Sequence of chain 3.A:
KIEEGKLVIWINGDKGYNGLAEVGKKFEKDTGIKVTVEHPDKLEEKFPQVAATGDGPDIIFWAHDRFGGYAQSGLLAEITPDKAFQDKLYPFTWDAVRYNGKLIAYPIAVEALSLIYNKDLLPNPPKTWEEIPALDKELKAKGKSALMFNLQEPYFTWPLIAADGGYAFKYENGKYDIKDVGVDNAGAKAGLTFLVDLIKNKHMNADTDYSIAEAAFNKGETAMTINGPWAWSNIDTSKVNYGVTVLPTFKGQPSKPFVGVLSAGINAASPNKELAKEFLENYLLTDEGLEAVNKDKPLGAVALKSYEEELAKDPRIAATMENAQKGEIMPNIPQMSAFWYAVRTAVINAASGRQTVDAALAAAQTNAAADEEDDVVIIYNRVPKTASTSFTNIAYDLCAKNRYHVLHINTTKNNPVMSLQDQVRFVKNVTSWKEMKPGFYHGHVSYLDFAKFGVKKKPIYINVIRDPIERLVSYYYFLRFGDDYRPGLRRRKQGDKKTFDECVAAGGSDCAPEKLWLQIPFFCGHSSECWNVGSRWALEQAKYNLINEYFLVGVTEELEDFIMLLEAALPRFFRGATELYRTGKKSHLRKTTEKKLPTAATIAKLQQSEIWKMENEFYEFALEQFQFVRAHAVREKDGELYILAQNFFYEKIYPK

This small molecule binds to this protein.
Small molecule (SMILES): OC[C@H]1O[C@H](O[C@H]2[C@H](O)[C@@H](O)[C@@H](O)O[C@@H]2CO)[C@H](O)[C@@H](O)[C@@H]1O

Binding-site contacts:
Ligand atom O2 contacts residue TRP230 of chain 3.A at 3.7 Å.
Ligand atom C6 contacts residue PRO154 of chain 3.A at 3.6 Å (hydrophobic).
Ligand atom O1 contacts residue LYS15 of chain 3.A at 3.2 Å (salt-bridge).
Ligand atom O6 contacts residue GLU153 of chain 3.A at 3.3 Å.
Ligand atom C3 contacts residue ARG66 of chain 3.A at 3.9 Å.
Ligand atom C6 contacts residue ARG344 of chain 3.A at 3.6 Å.
Ligand atom O6 contacts residue PHE156 of chain 3.A at 3.9 Å.
Ligand atom O3 contacts residue TRP340 of chain 3.A at 3.8 Å.
Ligand atom O2 contacts residue TRP62 of chain 3.A at 3.5 Å (h-bond).
Ligand atom C2 contacts residue GLU111 of chain 3.A at 3.4 Å.
Ligand atom C1 contacts residue LYS15 of chain 3.A at 3.8 Å.
Ligand atom O6 contacts residue PRO154 of chain 3.A at 3.3 Å.
Ligand atom O5 contacts residue TRP230 of chain 3.A at 3.9 Å.
Ligand atom C3 contacts residue TRP62 of chain 3.A at 3.8 Å (hydrophobic).
Ligand atom C2 contacts residue ASP65 of chain 3.A at 3.6 Å.
Ligand atom C1 contacts residue TYR155 of chain 3.A at 3.6 Å (hydrophobic).
Ligand atom C6 contacts residue TYR155 of chain 3.A at 3.7 Å (hydrophobic).
Ligand atom O3 contacts residue ARG66 of chain 3.A at 2.8 Å (salt-bridge).
Ligand atom O3 contacts residue ASP65 of chain 3.A at 2.8 Å (salt-bridge).
Ligand atom C4 contacts residue TRP340 of chain 3.A at 3.7 Å (hydrophobic).
Ligand atom C3 contacts residue ASP65 of chain 3.A at 3.7 Å.
Ligand atom O1 contacts residue ASP14 of chain 3.A at 2.7 Å (salt-bridge).
Ligand atom O3 contacts residue ALA63 of chain 3.A at 3.5 Å.
Ligand atom O2 contacts residue ALA63 of chain 3.A at 3.5 Å.
Ligand atom C1 contacts residue ASP14 of chain 3.A at 3.4 Å.
Ligand atom C2 contacts residue LYS15 of chain 3.A at 3.9 Å.
Ligand atom O2 contacts residue GLU111 of chain 3.A at 2.4 Å (salt-bridge).
Ligand atom C2 contacts residue TRP230 of chain 3.A at 3.6 Å (hydrophobic).
Ligand atom O3 contacts residue TRP62 of chain 3.A at 3.4 Å (h-bond).
Ligand atom O1 contacts residue ASN12 of chain 3.A at 3.7 Å.
Ligand atom O5 contacts residue TYR155 of chain 3.A at 3.2 Å.
Ligand atom C4 contacts residue TYR155 of chain 3.A at 3.9 Å (hydrophobic).
Ligand atom O6 contacts residue TYR155 of chain 3.A at 2.6 Å (h-bond).
Ligand atom C1 contacts residue TRP230 of chain 3.A at 3.5 Å (hydrophobic).
Ligand atom O4 contacts residue ARG66 of chain 3.A at 2.9 Å (salt-bridge).
Ligand atom O4 contacts residue ARG344 of chain 3.A at 3.1 Å (salt-bridge).
Ligand atom C6 contacts residue GLU153 of chain 3.A at 3.4 Å.
Ligand atom O2 contacts residue LYS15 of chain 3.A at 2.9 Å (salt-bridge).
Ligand atom O3 contacts residue GLU111 of chain 3.A at 3.8 Å.
Ligand atom O2 contacts residue ASP65 of chain 3.A at 2.8 Å (salt-bridge).